Sequence of chain 16.A:
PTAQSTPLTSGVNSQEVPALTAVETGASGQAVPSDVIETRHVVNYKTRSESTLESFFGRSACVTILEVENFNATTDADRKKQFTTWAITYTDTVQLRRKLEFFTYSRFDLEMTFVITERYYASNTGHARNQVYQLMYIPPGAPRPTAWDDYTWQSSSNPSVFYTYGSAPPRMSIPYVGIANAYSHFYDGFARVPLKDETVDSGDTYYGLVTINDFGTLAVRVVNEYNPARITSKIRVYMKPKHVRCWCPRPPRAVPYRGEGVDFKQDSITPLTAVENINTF

Sequence of chain 17.A:
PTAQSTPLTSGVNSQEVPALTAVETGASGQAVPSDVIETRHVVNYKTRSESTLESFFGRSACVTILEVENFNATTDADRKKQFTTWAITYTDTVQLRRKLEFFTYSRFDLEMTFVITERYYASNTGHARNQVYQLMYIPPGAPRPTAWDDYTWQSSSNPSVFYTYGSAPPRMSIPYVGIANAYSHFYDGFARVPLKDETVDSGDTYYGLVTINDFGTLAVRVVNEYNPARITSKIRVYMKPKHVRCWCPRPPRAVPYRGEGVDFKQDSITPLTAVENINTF

Binding-site contacts:
Ligand atom O1A contacts residue ASN148 of chain 17.A at 4.3 Å.
Ligand atom C10 contacts residue TYR145 of chain 17.A at 3.6 Å (hydrophobic).
Ligand atom C11 contacts residue ARG143 of chain 17.A at 4.0 Å.
Ligand atom C10 contacts residue TYR250 of chain 16.A at 3.5 Å (hydrophobic).
Ligand atom O1B contacts residue ALA146 of chain 17.A at 4.3 Å.
Ligand atom C9 contacts residue TYR145 of chain 17.A at 4.4 Å (hydrophobic).
Ligand atom C6 contacts residue ALA146 of chain 17.A at 4.3 Å (hydrophobic).
Ligand atom O10 contacts residue TYR250 of chain 16.A at 2.8 Å (h-bond).
Ligand atom C1 contacts residue PRO252 of chain 16.A at 4.0 Å (hydrophobic).
Ligand atom C1 contacts residue SER147 of chain 17.A at 3.6 Å.
Ligand atom C4 contacts residue TYR145 of chain 17.A at 3.6 Å (hydrophobic).
Ligand atom O4 contacts residue ASN251 of chain 16.A at 4.1 Å.
Ligand atom C3 contacts residue PRO252 of chain 16.A at 3.8 Å (hydrophobic).
Ligand atom C6 contacts residue TYR145 of chain 17.A at 3.4 Å (hydrophobic).
Ligand atom O8 contacts residue ALA146 of chain 17.A at 3.3 Å.
Ligand atom N5 contacts residue TYR250 of chain 16.A at 4.4 Å.
Ligand atom O4 contacts residue TYR145 of chain 17.A at 4.2 Å.
Ligand atom C1 contacts residue ALA146 of chain 17.A at 4.0 Å (hydrophobic).
Ligand atom C11 contacts residue TYR250 of chain 16.A at 3.7 Å (hydrophobic).
Ligand atom O4 contacts residue PRO252 of chain 16.A at 3.6 Å.
Ligand atom O1B contacts residue SER147 of chain 17.A at 2.7 Å (h-bond).
Ligand atom O1B contacts residue PRO252 of chain 16.A at 3.3 Å.
Ligand atom O1A contacts residue SER147 of chain 17.A at 3.1 Å (h-bond).
Ligand atom C11 contacts residue TYR145 of chain 17.A at 3.7 Å (hydrophobic).
Ligand atom N5 contacts residue TYR145 of chain 17.A at 2.6 Å (h-bond).
Ligand atom C8 contacts residue ALA146 of chain 17.A at 4.5 Å (hydrophobic).
Ligand atom O1A contacts residue ALA146 of chain 17.A at 3.2 Å.
Ligand atom C7 contacts residue TYR145 of chain 17.A at 3.9 Å (hydrophobic).
Ligand atom C5 contacts residue TYR145 of chain 17.A at 3.3 Å (hydrophobic).
Ligand atom O4 contacts residue TYR250 of chain 16.A at 3.4 Å.
Ligand atom C4 contacts residue PRO252 of chain 16.A at 3.7 Å (hydrophobic).

A protein and the small-molecule ligand that binds it are described below.
Small molecule (SMILES): CC(=O)N[C@H]1[C@H]([C@H](O)[C@H](O)CO)O[C@@](O)(C(=O)O)C[C@@H]1O